Sequence of chain 1.NA:
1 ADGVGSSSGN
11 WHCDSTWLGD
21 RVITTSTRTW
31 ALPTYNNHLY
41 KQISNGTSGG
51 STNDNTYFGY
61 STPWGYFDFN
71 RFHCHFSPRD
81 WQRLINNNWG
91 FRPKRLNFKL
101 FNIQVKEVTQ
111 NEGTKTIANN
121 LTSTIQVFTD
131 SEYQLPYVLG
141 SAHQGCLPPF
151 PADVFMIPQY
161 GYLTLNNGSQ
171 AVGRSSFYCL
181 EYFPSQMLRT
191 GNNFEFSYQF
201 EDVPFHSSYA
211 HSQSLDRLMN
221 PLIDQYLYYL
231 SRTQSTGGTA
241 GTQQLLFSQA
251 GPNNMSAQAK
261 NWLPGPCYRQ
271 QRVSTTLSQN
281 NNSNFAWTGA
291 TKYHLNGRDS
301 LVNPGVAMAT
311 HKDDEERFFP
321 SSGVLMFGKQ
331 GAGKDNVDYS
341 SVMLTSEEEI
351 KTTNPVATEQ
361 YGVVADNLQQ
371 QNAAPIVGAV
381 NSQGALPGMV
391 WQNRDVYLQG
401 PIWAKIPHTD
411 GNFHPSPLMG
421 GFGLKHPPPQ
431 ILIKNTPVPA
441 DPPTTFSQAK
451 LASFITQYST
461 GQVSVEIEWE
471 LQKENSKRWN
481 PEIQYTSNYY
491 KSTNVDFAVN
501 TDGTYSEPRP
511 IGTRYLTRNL

Binding-site contacts:
Ligand atom C4' contacts residue DA1 of chain 1.JE at 3.9 Å.
Ligand atom C4' contacts residue PRO204 of chain 1.NA at 3.6 Å (hydrophobic).
Ligand atom C2' contacts residue PRO204 of chain 1.NA at 4.3 Å (hydrophobic).
Ligand atom C2' contacts residue DA1 of chain 1.JE at 3.3 Å.
Ligand atom O4' contacts residue PRO204 of chain 1.NA at 3.6 Å (h-bond).
Ligand atom C4' contacts residue VAL203 of chain 1.NA at 4.2 Å (hydrophobic).
Ligand atom O4' contacts residue ARG92 of chain 1.NA at 4.2 Å.
Ligand atom O4' contacts residue VAL203 of chain 1.NA at 3.6 Å.
Ligand atom C1' contacts residue VAL203 of chain 1.NA at 4.1 Å (hydrophobic).
Ligand atom C5' contacts residue ASP202 of chain 1.NA at 4.0 Å.
Ligand atom O3' contacts residue DA1 of chain 1.JE at 1.6 Å.
Ligand atom O5' contacts residue ASP202 of chain 1.NA at 4.4 Å.
Ligand atom C1' contacts residue PRO204 of chain 1.NA at 3.7 Å (hydrophobic).
Ligand atom C6 contacts residue PHE205 of chain 1.NA at 4.4 Å (hydrophobic).
Ligand atom N1 contacts residue ARG92 of chain 1.NA at 4.0 Å.
Ligand atom C5' contacts residue PRO204 of chain 1.NA at 4.3 Å (hydrophobic).
Ligand atom C5 contacts residue PHE205 of chain 1.NA at 4.2 Å (hydrophobic).
Ligand atom C3' contacts residue DA1 of chain 1.JE at 2.6 Å.
Ligand atom C4 contacts residue ARG92 of chain 1.NA at 4.4 Å.
Ligand atom C2 contacts residue ARG92 of chain 1.NA at 4.3 Å.
Ligand atom C5 contacts residue ARG92 of chain 1.NA at 4.3 Å.
Ligand atom C6 contacts residue ARG92 of chain 1.NA at 4.0 Å.
Ligand atom C1' contacts residue ARG92 of chain 1.NA at 4.4 Å.

The small molecule below binds the protein below.
Small molecule (SMILES): Nc1ccn([C@H]2C[C@H](O)[C@@H](COP(=O)(O)O)O2)c(=O)n1